Binding-site contacts:
Ligand atom C5 contacts residue ASN16 of chain 1.C at 3.6 Å.
Ligand atom C2 contacts residue ASN16 of chain 1.C at 2.4 Å.
Ligand atom C4 contacts residue ASN16 of chain 1.C at 4.1 Å.
Ligand atom O7 contacts residue ASN16 of chain 1.C at 2.4 Å (h-bond).
Ligand atom C3 contacts residue ASN16 of chain 1.C at 3.8 Å.
Ligand atom C1 contacts residue ASN16 of chain 1.C at 1.4 Å.
Ligand atom N2 contacts residue ASN16 of chain 1.C at 3.1 Å (h-bond).
Ligand atom O5 contacts residue ASN16 of chain 1.C at 2.3 Å (h-bond).
Ligand atom C7 contacts residue ASN16 of chain 1.C at 3.1 Å.
Ligand atom O6 contacts residue ASN16 of chain 1.C at 4.4 Å.

The small molecule below binds the protein below.
Small molecule (SMILES): CC(=O)N[C@@H]1[C@@H](O)[C@H](O)[C@@H](CO)O[C@H]1O

Sequence of chain 1.C:
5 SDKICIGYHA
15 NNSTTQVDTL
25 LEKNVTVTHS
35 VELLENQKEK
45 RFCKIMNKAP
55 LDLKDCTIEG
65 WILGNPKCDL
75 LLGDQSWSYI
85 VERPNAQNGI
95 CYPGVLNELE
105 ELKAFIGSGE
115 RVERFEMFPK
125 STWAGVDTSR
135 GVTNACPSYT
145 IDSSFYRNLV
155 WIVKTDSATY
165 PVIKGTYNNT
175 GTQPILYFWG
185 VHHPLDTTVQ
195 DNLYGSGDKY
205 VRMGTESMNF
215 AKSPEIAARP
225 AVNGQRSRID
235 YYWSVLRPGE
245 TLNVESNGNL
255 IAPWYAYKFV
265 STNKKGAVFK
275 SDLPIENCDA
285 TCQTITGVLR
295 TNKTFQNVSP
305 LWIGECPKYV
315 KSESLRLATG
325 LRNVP